Sequence of chain 1.A:
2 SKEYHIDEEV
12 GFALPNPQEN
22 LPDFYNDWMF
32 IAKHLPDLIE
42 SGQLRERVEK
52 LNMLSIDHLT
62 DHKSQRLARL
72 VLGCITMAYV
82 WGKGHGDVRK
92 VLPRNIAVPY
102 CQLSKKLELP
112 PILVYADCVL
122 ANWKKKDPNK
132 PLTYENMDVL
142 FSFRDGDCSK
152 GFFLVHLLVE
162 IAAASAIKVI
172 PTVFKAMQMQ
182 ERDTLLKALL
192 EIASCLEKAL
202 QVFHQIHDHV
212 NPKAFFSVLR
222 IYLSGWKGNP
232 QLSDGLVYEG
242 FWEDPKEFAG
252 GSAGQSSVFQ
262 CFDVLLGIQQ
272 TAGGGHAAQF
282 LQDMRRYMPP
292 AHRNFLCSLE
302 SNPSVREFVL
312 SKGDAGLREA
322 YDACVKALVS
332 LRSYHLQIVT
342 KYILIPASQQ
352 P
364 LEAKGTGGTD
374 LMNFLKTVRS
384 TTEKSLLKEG

Binding-site contacts:
Ligand atom CZ2 contacts residue HIS157 of chain 1.A at 3.6 Å.
Ligand atom N contacts residue HEM1 of chain 1.C at 3.1 Å (h-bond).
Ligand atom OXT contacts residue ARG221 of chain 1.A at 3.1 Å (salt-bridge).
Ligand atom CA contacts residue CYN1 of chain 1.D at 3.7 Å.
Ligand atom NE1 contacts residue HIS157 of chain 1.A at 3.0 Å (h-bond).
Ligand atom OXT contacts residue GLY368 of chain 1.A at 3.4 Å.
Ligand atom O contacts residue ARG221 of chain 1.A at 2.6 Å (salt-bridge).
Ligand atom CZ3 contacts residue GLY252 of chain 1.A at 3.6 Å.
Ligand atom O contacts residue ILE344 of chain 1.A at 3.5 Å.
Ligand atom CA contacts residue HEM1 of chain 1.C at 3.7 Å.
Ligand atom C contacts residue ILE344 of chain 1.A at 3.9 Å (hydrophobic).
Ligand atom CD2 contacts residue PHE153 of chain 1.A at 3.7 Å (hydrophobic).
Ligand atom CE3 contacts residue LEU224 of chain 1.A at 3.7 Å (hydrophobic).
Ligand atom CB contacts residue THR369 of chain 1.A at 3.3 Å.
Ligand atom C contacts residue ARG221 of chain 1.A at 3.4 Å.
Ligand atom OXT contacts residue ILE344 of chain 1.A at 3.9 Å.
Ligand atom CZ2 contacts residue ALA254 of chain 1.A at 3.7 Å (hydrophobic).
Ligand atom CZ3 contacts residue LEU224 of chain 1.A at 3.9 Å (hydrophobic).
Ligand atom NE1 contacts residue PHE153 of chain 1.A at 3.4 Å.
Ligand atom CG contacts residue CYN1 of chain 1.D at 3.7 Å.
Ligand atom NE1 contacts residue CYN1 of chain 1.D at 3.4 Å.
Ligand atom CD2 contacts residue SER253 of chain 1.A at 3.8 Å.
Ligand atom CE3 contacts residue GLY252 of chain 1.A at 3.3 Å.
Ligand atom OXT contacts residue HEM1 of chain 1.C at 3.6 Å.
Ligand atom CE3 contacts residue SER253 of chain 1.A at 3.6 Å.
Ligand atom CA contacts residue THR369 of chain 1.A at 3.3 Å.
Ligand atom CE2 contacts residue PHE153 of chain 1.A at 3.5 Å (hydrophobic).
Ligand atom OXT contacts residue THR369 of chain 1.A at 2.9 Å (h-bond).
Ligand atom CG contacts residue PHE153 of chain 1.A at 3.7 Å (hydrophobic).
Ligand atom CZ3 contacts residue SER253 of chain 1.A at 3.6 Å.
Ligand atom O contacts residue PHE216 of chain 1.A at 3.4 Å.
Ligand atom CE2 contacts residue HIS157 of chain 1.A at 3.7 Å.
Ligand atom N contacts residue SER253 of chain 1.A at 3.6 Å.
Ligand atom CD1 contacts residue CYN1 of chain 1.D at 3.1 Å.
Ligand atom CE2 contacts residue ALA254 of chain 1.A at 3.7 Å (hydrophobic).
Ligand atom CD1 contacts residue PHE153 of chain 1.A at 3.5 Å (hydrophobic).
Ligand atom C contacts residue THR369 of chain 1.A at 3.5 Å.
Ligand atom N contacts residue CYN1 of chain 1.D at 3.1 Å (h-bond).
Ligand atom N contacts residue THR369 of chain 1.A at 2.7 Å (h-bond).
Ligand atom CD1 contacts residue HEM1 of chain 1.C at 3.7 Å.

This protein binds this small molecule.
Small molecule (SMILES): N[C@@H](Cc1c[nH]c2ccccc12)C(=O)O